Sequence of chain 8.A:
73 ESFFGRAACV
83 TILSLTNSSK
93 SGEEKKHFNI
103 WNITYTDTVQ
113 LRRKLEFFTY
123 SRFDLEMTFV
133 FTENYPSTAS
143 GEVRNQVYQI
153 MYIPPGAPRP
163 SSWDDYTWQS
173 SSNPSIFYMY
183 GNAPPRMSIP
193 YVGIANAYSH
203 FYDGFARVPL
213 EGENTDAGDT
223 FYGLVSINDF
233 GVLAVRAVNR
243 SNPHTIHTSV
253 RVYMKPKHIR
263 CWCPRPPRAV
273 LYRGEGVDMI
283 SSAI

Sequence of chain 7.C:
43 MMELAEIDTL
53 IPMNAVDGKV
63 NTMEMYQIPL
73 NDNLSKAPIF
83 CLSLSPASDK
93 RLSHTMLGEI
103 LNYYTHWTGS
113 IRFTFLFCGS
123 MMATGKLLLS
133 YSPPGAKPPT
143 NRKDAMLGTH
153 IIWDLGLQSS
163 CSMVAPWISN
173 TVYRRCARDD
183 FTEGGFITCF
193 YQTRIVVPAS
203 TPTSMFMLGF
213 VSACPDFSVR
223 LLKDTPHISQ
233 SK

This small molecule binds to this protein.
Small molecule (SMILES): CC[C@H](C)[C@H](NC(=O)[C@@H](N)CC(C)C)C(=O)NCC(=O)N[C@@H](CCCN=C(N)N)C(=O)N[C@H](C=O)[C@@H](C)O

Binding-site contacts:
Ligand atom CA contacts residue LYS234 of chain 7.C at 2.5 Å.
Ligand atom N contacts residue LYS234 of chain 7.C at 3.6 Å.
Ligand atom NH2 contacts residue ASN101 of chain 8.A at 3.7 Å.
Ligand atom CZ contacts residue ASN101 of chain 8.A at 3.7 Å.
Ligand atom NH2 contacts residue PHE100 of chain 8.A at 2.8 Å (h-bond).
Ligand atom C contacts residue SER86 of chain 8.A at 3.6 Å.
Ligand atom O contacts residue THR88 of chain 8.A at 3.7 Å.
Ligand atom NH2 contacts residue LYS98 of chain 8.A at 2.7 Å (salt-bridge).
Ligand atom CD2 contacts residue ILE84 of chain 8.A at 3.9 Å (hydrophobic).
Ligand atom C contacts residue LYS234 of chain 7.C at 3.0 Å.
Ligand atom C contacts residue THR88 of chain 8.A at 4.2 Å.
Ligand atom CB contacts residue LYS234 of chain 7.C at 3.9 Å.
Ligand atom CA contacts residue SER233 of chain 7.C at 3.6 Å.
Ligand atom CG contacts residue SER86 of chain 8.A at 4.2 Å.
Ligand atom NH1 contacts residue LYS98 of chain 8.A at 3.7 Å.
Ligand atom CZ contacts residue PHE100 of chain 8.A at 4.1 Å (hydrophobic).
Ligand atom CD contacts residue ASN101 of chain 8.A at 3.2 Å.
Ligand atom NH2 contacts residue LEU87 of chain 8.A at 3.9 Å.
Ligand atom CD contacts residue SER86 of chain 8.A at 3.5 Å.
Ligand atom CB contacts residue SER86 of chain 8.A at 3.9 Å.
Ligand atom N contacts residue SER233 of chain 7.C at 3.0 Å (h-bond).
Ligand atom NH2 contacts residue LYS97 of chain 8.A at 3.6 Å (salt-bridge).
Ligand atom N contacts residue LYS234 of chain 7.C at 1.5 Å.
Ligand atom CA contacts residue SER86 of chain 8.A at 4.0 Å.
Ligand atom O contacts residue SER86 of chain 8.A at 2.8 Å (h-bond).
Ligand atom N contacts residue SER86 of chain 8.A at 4.0 Å.
Ligand atom NE contacts residue ASN101 of chain 8.A at 3.0 Å (h-bond).
Ligand atom CZ contacts residue LYS98 of chain 8.A at 3.7 Å.
Ligand atom NH1 contacts residue LEU87 of chain 8.A at 3.9 Å.
Ligand atom O contacts residue LYS98 of chain 8.A at 3.8 Å.
Ligand atom CZ contacts residue LEU87 of chain 8.A at 4.2 Å (hydrophobic).
Ligand atom CZ contacts residue SER86 of chain 8.A at 3.2 Å.
Ligand atom CD1 contacts residue ILE84 of chain 8.A at 4.0 Å (hydrophobic).
Ligand atom NH1 contacts residue SER86 of chain 8.A at 3.4 Å (h-bond).
Ligand atom CB contacts residue SER233 of chain 7.C at 4.1 Å.
Ligand atom O contacts residue LYS234 of chain 7.C at 3.4 Å.
Ligand atom NH1 contacts residue THR88 of chain 8.A at 3.8 Å.
Ligand atom C contacts residue LYS98 of chain 8.A at 3.7 Å.
Ligand atom NE contacts residue SER86 of chain 8.A at 3.6 Å.
Ligand atom NH2 contacts residue SER86 of chain 8.A at 3.5 Å (h-bond).